Sequence of chain 2.B:
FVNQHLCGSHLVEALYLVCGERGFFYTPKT

Binding-site contacts:
Ligand atom O4 contacts residue CYS6 of chain 1.C at 2.7 Å (h-bond).
Ligand atom N1' contacts residue TYR16 of chain 2.B at 4.0 Å.
Ligand atom C5 contacts residue LEU16 of chain 1.C at 4.4 Å (hydrophobic).
Ligand atom O4 contacts residue ILE10 of chain 1.C at 3.6 Å.
Ligand atom C6 contacts residue CYS11 of chain 1.C at 4.1 Å (hydrophobic).
Ligand atom C6 contacts residue LEU17 of chain 2.B at 3.9 Å (hydrophobic).
Ligand atom N1' contacts residue LEU17 of chain 2.B at 3.7 Å.
Ligand atom C1' contacts residue LEU17 of chain 2.B at 4.4 Å (hydrophobic).
Ligand atom O4 contacts residue SER9 of chain 1.C at 3.6 Å (h-bond).
Ligand atom C5 contacts residue CYS11 of chain 1.C at 3.3 Å (hydrophobic).
Ligand atom C4 contacts residue CYS6 of chain 1.C at 3.6 Å (hydrophobic).
Ligand atom C6 contacts residue LEU16 of chain 1.C at 4.4 Å (hydrophobic).
Ligand atom C3 contacts residue CYS6 of chain 1.C at 3.5 Å (hydrophobic).
Ligand atom C4 contacts residue CYS11 of chain 1.C at 3.8 Å (hydrophobic).
Ligand atom O4 contacts residue CYS11 of chain 1.C at 2.9 Å (h-bond).

Sequence of chain 1.C:
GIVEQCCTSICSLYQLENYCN

A small-molecule ligand and the protein it binds are described below.
Small molecule (SMILES): NC(=O)c1ccc(O)cc1